Sequence of chain 42.B:
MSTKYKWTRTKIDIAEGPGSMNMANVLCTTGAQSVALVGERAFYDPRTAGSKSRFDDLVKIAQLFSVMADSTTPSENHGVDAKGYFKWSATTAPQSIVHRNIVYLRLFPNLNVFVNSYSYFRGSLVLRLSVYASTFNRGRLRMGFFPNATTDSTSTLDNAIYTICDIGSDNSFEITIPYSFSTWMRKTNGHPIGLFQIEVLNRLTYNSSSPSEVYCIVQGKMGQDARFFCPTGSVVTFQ

Sequence of chain 43.B:
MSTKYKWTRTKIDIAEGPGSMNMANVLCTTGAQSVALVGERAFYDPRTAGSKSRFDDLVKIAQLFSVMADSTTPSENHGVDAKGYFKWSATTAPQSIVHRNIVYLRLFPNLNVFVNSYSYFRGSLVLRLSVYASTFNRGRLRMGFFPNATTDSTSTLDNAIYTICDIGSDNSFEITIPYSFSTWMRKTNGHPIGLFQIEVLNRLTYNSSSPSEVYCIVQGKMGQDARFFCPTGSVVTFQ

Binding-site contacts:
Ligand atom C1' contacts residue TRP21 of chain 43.B at 3.7 Å (hydrophobic).
Ligand atom OP2 contacts residue MET15 of chain 43.B at 3.5 Å.
Ligand atom O4' contacts residue TRP21 of chain 43.B at 3.6 Å.
Ligand atom C4 contacts residue TRP21 of chain 43.B at 3.7 Å (hydrophobic).
Ligand atom O4 contacts residue ASN205 of chain 45.A at 3.4 Å (h-bond).
Ligand atom N2 contacts residue ARG55 of chain 45.B at 3.7 Å.
Ligand atom C2 contacts residue ALA56 of chain 45.B at 3.7 Å (hydrophobic).
Ligand atom N1 contacts residue TRP21 of chain 43.B at 3.5 Å.
Ligand atom P contacts residue TYR19 of chain 42.B at 3.7 Å.
Ligand atom N3 contacts residue ASN205 of chain 45.A at 3.7 Å.
Ligand atom N2 contacts residue ALA56 of chain 45.B at 3.3 Å (h-bond).
Ligand atom C6 contacts residue TRP21 of chain 43.B at 3.3 Å (hydrophobic).
Ligand atom N3 contacts residue TRP21 of chain 43.B at 3.8 Å.
Ligand atom O6 contacts residue TYR58 of chain 45.B at 3.0 Å (h-bond).
Ligand atom N1 contacts residue TYR58 of chain 45.B at 3.6 Å.
Ligand atom O2' contacts residue ARG55 of chain 45.B at 2.7 Å (salt-bridge).
Ligand atom N2 contacts residue THR17 of chain 43.B at 3.8 Å.
Ligand atom C4 contacts residue ARG68 of chain 45.B at 3.7 Å.
Ligand atom O2' contacts residue THR17 of chain 43.B at 3.3 Å (h-bond).
Ligand atom C1' contacts residue ARG55 of chain 45.B at 3.4 Å.
Ligand atom OP2 contacts residue THR17 of chain 43.B at 3.2 Å.
Ligand atom N1 contacts residue ALA56 of chain 45.B at 3.2 Å (h-bond).
Ligand atom C2' contacts residue ARG55 of chain 45.B at 3.6 Å.
Ligand atom O3' contacts residue TYR19 of chain 42.B at 3.0 Å (h-bond).
Ligand atom O2 contacts residue TYR58 of chain 45.B at 3.8 Å.
Ligand atom C5 contacts residue TRP21 of chain 43.B at 3.4 Å (hydrophobic).
Ligand atom O3' contacts residue ARG55 of chain 45.B at 3.6 Å.
Ligand atom O4' contacts residue CYS203 of chain 45.A at 3.5 Å (h-bond).
Ligand atom P contacts residue ARG202 of chain 45.A at 3.8 Å.
Ligand atom C6 contacts residue TYR58 of chain 45.B at 3.5 Å (hydrophobic).
Ligand atom OP1 contacts residue LYS18 of chain 42.B at 3.3 Å (salt-bridge).
Ligand atom O4 contacts residue TRP21 of chain 43.B at 3.6 Å.
Ligand atom O4 contacts residue ARG68 of chain 45.B at 3.7 Å.
Ligand atom C2 contacts residue TRP21 of chain 43.B at 3.8 Å (hydrophobic).
Ligand atom N3 contacts residue ARG55 of chain 45.B at 3.5 Å (salt-bridge).
Ligand atom O2 contacts residue ARG55 of chain 45.B at 3.2 Å (salt-bridge).
Ligand atom C5' contacts residue ARG202 of chain 45.A at 3.0 Å.
Ligand atom OP1 contacts residue TYR19 of chain 42.B at 3.1 Å (h-bond).
Ligand atom O2' contacts residue TYR19 of chain 42.B at 3.4 Å.
Ligand atom OP2 contacts residue ARG202 of chain 45.A at 2.5 Å (salt-bridge).

This protein binds this small molecule.
Small molecule (SMILES): Nc1nc(=O)c2ncn([C@@H]3O[C@H](CO)[C@@H](O[P](=O)(O)OC[C@H]4O[C@@H](n5ccc(=O)[nH]c5=O)[C@H](O)[C@@H]4O[P](=O)(O)OC[C@H]4O[C@@H](n5ccc(=O)[nH]c5=O)[C@H](O)[C@@H]4O[P](=O)(O)OC[C@H]4O[C@@H](n5ccc(=O)[nH]c5=O)[C@H](O)[C@@H]4O[P](=O)(O)OC[C@H]4O[C@@H](n5ccc(=O)[nH]c5=O)[C@H](O)[C@@H]4O[P](=O)(O)OC[C@H]4O[C@@H](n5ccc(=O)[nH]c5=O)[C@H](O)[C@@H]4O)[C@H]3O)c2[nH]1

Sequence of chain 45.B:
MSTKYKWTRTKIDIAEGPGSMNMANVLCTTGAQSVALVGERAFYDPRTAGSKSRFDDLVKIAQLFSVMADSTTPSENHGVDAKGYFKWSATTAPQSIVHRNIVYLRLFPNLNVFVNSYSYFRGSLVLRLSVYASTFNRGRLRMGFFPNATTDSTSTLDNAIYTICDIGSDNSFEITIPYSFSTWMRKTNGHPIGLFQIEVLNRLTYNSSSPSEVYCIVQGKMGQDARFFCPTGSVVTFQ

Sequence of chain 45.A:
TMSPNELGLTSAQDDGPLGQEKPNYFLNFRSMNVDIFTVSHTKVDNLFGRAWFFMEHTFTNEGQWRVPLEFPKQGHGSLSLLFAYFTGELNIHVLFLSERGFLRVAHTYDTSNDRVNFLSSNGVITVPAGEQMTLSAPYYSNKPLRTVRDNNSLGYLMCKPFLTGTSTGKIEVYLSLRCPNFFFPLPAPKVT